Sequence of chain 1.A:
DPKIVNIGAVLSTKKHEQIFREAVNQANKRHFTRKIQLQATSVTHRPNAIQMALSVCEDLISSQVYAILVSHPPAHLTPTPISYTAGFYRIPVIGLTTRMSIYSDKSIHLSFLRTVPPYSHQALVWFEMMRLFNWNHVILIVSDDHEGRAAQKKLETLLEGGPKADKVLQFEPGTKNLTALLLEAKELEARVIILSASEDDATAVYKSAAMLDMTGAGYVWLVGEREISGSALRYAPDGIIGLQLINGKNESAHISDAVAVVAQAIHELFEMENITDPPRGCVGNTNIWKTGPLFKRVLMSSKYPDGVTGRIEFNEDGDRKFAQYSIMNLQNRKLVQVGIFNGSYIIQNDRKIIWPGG

A protein and the small-molecule ligand that binds it are described below.
Small molecule (SMILES): CC(=O)N[C@@H]1[C@@H](O)[C@H](O)[C@@H](CO)O[C@H]1O

Binding-site contacts:
Ligand atom C6 contacts residue ASN299 of chain 1.A at 4.4 Å.
Ligand atom C7 contacts residue ASN299 of chain 1.A at 3.2 Å.
Ligand atom O5 contacts residue ASN299 of chain 1.A at 2.4 Å (h-bond).
Ligand atom C4 contacts residue ASN299 of chain 1.A at 4.3 Å.
Ligand atom C8 contacts residue ASN299 of chain 1.A at 4.2 Å.
Ligand atom O7 contacts residue ASN299 of chain 1.A at 3.3 Å (h-bond).
Ligand atom N2 contacts residue ASN299 of chain 1.A at 2.8 Å (h-bond).
Ligand atom C1 contacts residue ASN299 of chain 1.A at 1.4 Å.
Ligand atom C5 contacts residue ASN299 of chain 1.A at 3.6 Å.
Ligand atom C3 contacts residue ASN299 of chain 1.A at 3.8 Å.
Ligand atom C2 contacts residue ASN299 of chain 1.A at 2.5 Å.